Binding-site contacts:
Ligand atom C7 contacts residue ARG8 of chain 4.A at 4.1 Å.
Ligand atom C4 contacts residue TYR6 of chain 4.A at 4.4 Å (hydrophobic).
Ligand atom O7 contacts residue ASN208 of chain 4.A at 4.5 Å.
Ligand atom C5 contacts residue ASN208 of chain 4.A at 3.7 Å.
Ligand atom O4 contacts residue PRO7 of chain 4.A at 2.6 Å (h-bond).
Ligand atom C1 contacts residue TYR6 of chain 4.A at 4.4 Å (hydrophobic).
Ligand atom C1 contacts residue PRO7 of chain 4.A at 3.4 Å (hydrophobic).
Ligand atom C3 contacts residue ASN208 of chain 4.A at 3.8 Å.
Ligand atom C5 contacts residue TYR6 of chain 4.A at 4.0 Å (hydrophobic).
Ligand atom N2 contacts residue ARG8 of chain 4.A at 4.2 Å.
Ligand atom O4 contacts residue ARG8 of chain 4.A at 3.6 Å.
Ligand atom C8 contacts residue LEU9 of chain 4.A at 3.6 Å (hydrophobic).
Ligand atom C4 contacts residue ASN208 of chain 4.A at 4.2 Å.
Ligand atom O5 contacts residue TYR6 of chain 4.A at 4.3 Å.
Ligand atom C8 contacts residue ARG280 of chain 4.A at 3.7 Å.
Ligand atom C4 contacts residue ARG8 of chain 4.A at 4.4 Å.
Ligand atom C8 contacts residue ARG8 of chain 4.A at 3.5 Å.
Ligand atom O5 contacts residue PRO7 of chain 4.A at 4.3 Å.
Ligand atom O7 contacts residue LEU9 of chain 4.A at 3.5 Å.
Ligand atom O5 contacts residue ASN208 of chain 4.A at 2.4 Å (h-bond).
Ligand atom C5 contacts residue PRO7 of chain 4.A at 4.3 Å (hydrophobic).
Ligand atom N2 contacts residue PRO7 of chain 4.A at 2.5 Å (h-bond).
Ligand atom O7 contacts residue PRO7 of chain 4.A at 4.3 Å.
Ligand atom O4 contacts residue TYR6 of chain 4.A at 3.5 Å.
Ligand atom C2 contacts residue ASN208 of chain 4.A at 2.4 Å.
Ligand atom C3 contacts residue ARG8 of chain 4.A at 4.0 Å.
Ligand atom C3 contacts residue PRO7 of chain 4.A at 3.2 Å (hydrophobic).
Ligand atom C2 contacts residue PRO7 of chain 4.A at 3.2 Å (hydrophobic).
Ligand atom C7 contacts residue PRO7 of chain 4.A at 3.3 Å (hydrophobic).
Ligand atom C1 contacts residue ASN208 of chain 4.A at 1.4 Å.
Ligand atom C8 contacts residue PRO7 of chain 4.A at 3.5 Å (hydrophobic).
Ligand atom C7 contacts residue ASN208 of chain 4.A at 4.0 Å.
Ligand atom N2 contacts residue ASN208 of chain 4.A at 2.9 Å (h-bond).
Ligand atom C4 contacts residue PRO7 of chain 4.A at 3.5 Å (hydrophobic).
Ligand atom C7 contacts residue LEU9 of chain 4.A at 3.9 Å (hydrophobic).

Sequence of chain 4.A:
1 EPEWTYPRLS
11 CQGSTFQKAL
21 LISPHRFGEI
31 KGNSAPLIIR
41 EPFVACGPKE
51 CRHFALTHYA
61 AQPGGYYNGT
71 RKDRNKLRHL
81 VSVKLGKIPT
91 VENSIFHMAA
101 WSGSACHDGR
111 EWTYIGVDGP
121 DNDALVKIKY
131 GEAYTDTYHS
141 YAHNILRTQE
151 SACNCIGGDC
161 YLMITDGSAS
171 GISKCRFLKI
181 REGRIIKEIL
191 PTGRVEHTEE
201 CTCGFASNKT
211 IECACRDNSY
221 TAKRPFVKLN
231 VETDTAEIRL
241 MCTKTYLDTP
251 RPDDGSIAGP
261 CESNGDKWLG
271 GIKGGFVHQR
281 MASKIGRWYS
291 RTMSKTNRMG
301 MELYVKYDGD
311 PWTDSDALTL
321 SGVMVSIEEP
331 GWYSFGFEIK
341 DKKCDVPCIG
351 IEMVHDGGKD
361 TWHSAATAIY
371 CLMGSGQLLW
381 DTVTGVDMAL

This small molecule binds to this protein.
Small molecule (SMILES): CC(=O)N[C@@H]1[C@@H](O)[C@H](O)[C@@H](CO)O[C@H]1O